Sequence of chain 1.B:
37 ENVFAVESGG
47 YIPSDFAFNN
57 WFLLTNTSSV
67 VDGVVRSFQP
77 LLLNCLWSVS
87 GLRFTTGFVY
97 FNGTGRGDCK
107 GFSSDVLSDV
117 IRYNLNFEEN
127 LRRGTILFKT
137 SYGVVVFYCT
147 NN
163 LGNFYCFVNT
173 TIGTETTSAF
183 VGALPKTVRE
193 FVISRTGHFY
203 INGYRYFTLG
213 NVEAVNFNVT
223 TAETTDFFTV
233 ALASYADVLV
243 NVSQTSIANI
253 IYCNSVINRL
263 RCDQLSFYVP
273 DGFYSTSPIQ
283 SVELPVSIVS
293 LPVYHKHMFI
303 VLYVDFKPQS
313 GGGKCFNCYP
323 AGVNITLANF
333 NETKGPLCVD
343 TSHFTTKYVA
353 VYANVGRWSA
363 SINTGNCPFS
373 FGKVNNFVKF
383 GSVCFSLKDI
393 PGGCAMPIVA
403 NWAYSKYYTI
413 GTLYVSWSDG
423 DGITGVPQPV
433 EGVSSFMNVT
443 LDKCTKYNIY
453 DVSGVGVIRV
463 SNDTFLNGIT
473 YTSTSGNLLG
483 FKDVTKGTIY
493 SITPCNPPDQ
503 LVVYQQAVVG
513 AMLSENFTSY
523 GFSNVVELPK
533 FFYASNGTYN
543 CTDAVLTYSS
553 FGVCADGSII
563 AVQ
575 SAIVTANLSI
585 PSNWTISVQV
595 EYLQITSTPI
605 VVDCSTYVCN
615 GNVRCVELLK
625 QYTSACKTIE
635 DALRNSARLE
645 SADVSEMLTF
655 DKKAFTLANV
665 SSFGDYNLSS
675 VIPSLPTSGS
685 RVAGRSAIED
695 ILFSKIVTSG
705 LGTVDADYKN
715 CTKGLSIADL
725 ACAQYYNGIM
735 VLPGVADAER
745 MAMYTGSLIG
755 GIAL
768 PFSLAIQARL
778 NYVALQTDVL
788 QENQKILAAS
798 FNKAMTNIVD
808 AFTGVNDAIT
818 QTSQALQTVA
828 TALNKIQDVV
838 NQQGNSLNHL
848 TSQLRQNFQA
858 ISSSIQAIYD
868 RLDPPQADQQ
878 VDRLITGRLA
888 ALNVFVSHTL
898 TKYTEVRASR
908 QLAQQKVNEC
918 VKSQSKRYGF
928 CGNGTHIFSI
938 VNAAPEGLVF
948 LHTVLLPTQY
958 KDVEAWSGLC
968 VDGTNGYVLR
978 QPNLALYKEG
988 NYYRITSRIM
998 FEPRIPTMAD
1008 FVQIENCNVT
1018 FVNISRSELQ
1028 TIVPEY

This protein binds this small molecule.
Small molecule (SMILES): CC(=O)N[C@@H]1[C@@H](O)[C@H](O)[C@@H](CO)O[C@H]1O

Binding-site contacts:
Ligand atom N2 contacts residue ASN440 of chain 1.B at 2.9 Å (h-bond).
Ligand atom C1 contacts residue ASN440 of chain 1.B at 1.4 Å.
Ligand atom C4 contacts residue ASN440 of chain 1.B at 4.2 Å.
Ligand atom C7 contacts residue ASN440 of chain 1.B at 3.4 Å.
Ligand atom C8 contacts residue ASN440 of chain 1.B at 4.1 Å.
Ligand atom O5 contacts residue VAL288 of chain 1.B at 4.4 Å.
Ligand atom C3 contacts residue ASN440 of chain 1.B at 3.8 Å.
Ligand atom O5 contacts residue ASN440 of chain 1.B at 2.3 Å (h-bond).
Ligand atom C5 contacts residue ASN440 of chain 1.B at 3.6 Å.
Ligand atom O7 contacts residue ASN440 of chain 1.B at 3.7 Å.
Ligand atom C2 contacts residue ASN440 of chain 1.B at 2.4 Å.